Sequence of chain 1.A:
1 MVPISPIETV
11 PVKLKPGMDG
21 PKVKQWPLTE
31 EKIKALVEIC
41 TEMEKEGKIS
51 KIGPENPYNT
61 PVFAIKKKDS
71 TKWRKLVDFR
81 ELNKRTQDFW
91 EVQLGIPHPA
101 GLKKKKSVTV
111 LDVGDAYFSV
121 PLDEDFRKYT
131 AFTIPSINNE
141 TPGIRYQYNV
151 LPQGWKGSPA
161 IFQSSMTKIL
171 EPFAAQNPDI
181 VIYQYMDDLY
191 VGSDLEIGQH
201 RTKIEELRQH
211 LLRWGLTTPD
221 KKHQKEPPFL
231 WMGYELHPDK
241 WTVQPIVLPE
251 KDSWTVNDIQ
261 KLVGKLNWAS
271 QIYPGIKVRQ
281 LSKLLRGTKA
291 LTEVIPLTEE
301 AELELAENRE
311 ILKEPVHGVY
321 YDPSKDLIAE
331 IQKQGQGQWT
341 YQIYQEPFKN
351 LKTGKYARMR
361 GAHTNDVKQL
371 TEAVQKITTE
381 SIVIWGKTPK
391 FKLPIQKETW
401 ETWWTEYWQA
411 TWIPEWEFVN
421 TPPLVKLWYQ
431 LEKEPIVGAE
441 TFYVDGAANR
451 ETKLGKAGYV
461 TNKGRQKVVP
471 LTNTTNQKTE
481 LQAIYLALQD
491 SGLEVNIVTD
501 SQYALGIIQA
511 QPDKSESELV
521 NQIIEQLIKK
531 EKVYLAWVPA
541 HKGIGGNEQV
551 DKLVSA

Binding-site contacts:
Ligand atom C6 contacts residue TRP231 of chain 1.A at 3.9 Å (hydrophobic).
Ligand atom C5 contacts residue TYR190 of chain 1.A at 3.7 Å (hydrophobic).
Ligand atom N3 contacts residue LYS103 of chain 1.A at 2.8 Å (salt-bridge).
Ligand atom C13 contacts residue LYS105 of chain 1.A at 3.7 Å.
Ligand atom C9 contacts residue TYR183 of chain 1.A at 3.8 Å (hydrophobic).
Ligand atom C20 contacts residue GLY192 of chain 1.A at 3.9 Å.
Ligand atom C20 contacts residue TYR190 of chain 1.A at 3.5 Å (hydrophobic).
Ligand atom C19 contacts residue ILE182 of chain 1.A at 3.9 Å (hydrophobic).
Ligand atom O2 contacts residue LYS103 of chain 1.A at 3.0 Å (salt-bridge).
Ligand atom C7 contacts residue LEU236 of chain 1.A at 3.7 Å (hydrophobic).
Ligand atom C8 contacts residue TYR190 of chain 1.A at 3.6 Å (hydrophobic).
Ligand atom C16 contacts residue VAL181 of chain 1.A at 3.7 Å (hydrophobic).
Ligand atom N3 contacts residue LYS105 of chain 1.A at 3.6 Å.
Ligand atom C13 contacts residue VAL108 of chain 1.A at 3.5 Å (hydrophobic).
Ligand atom C1 contacts residue HIS237 of chain 1.A at 3.8 Å.
Ligand atom C8 contacts residue TRP231 of chain 1.A at 3.6 Å (hydrophobic).
Ligand atom C19 contacts residue TYR183 of chain 1.A at 3.6 Å (hydrophobic).
Ligand atom C17 contacts residue VAL181 of chain 1.A at 3.4 Å (hydrophobic).
Ligand atom C10 contacts residue LEU102 of chain 1.A at 3.6 Å (hydrophobic).
Ligand atom O2 contacts residue LEU102 of chain 1.A at 3.9 Å.
Ligand atom C14 contacts residue LYS103 of chain 1.A at 3.6 Å.
Ligand atom N1 contacts residue LYS103 of chain 1.A at 3.8 Å.
Ligand atom C11 contacts residue LEU102 of chain 1.A at 3.8 Å (hydrophobic).
Ligand atom C12 contacts residue LEU236 of chain 1.A at 3.8 Å (hydrophobic).
Ligand atom N4 contacts residue LYS105 of chain 1.A at 4.0 Å.
Ligand atom O1 contacts residue VAL108 of chain 1.A at 3.8 Å.
Ligand atom C1 contacts residue TYR320 of chain 1.A at 3.7 Å (hydrophobic).
Ligand atom C19 contacts residue VAL181 of chain 1.A at 3.7 Å (hydrophobic).
Ligand atom C18 contacts residue TYR183 of chain 1.A at 3.8 Å (hydrophobic).
Ligand atom C14 contacts residue LYS105 of chain 1.A at 3.5 Å.
Ligand atom C13 contacts residue LYS103 of chain 1.A at 3.5 Å.
Ligand atom C15 contacts residue LYS103 of chain 1.A at 3.7 Å.
Ligand atom O1 contacts residue PHE229 of chain 1.A at 3.8 Å.
Ligand atom C2 contacts residue LEU236 of chain 1.A at 4.0 Å (hydrophobic).
Ligand atom N2 contacts residue LEU236 of chain 1.A at 3.8 Å.
Ligand atom C7 contacts residue TYR190 of chain 1.A at 3.7 Å (hydrophobic).
Ligand atom C19 contacts residue TYR190 of chain 1.A at 3.2 Å (hydrophobic).
Ligand atom C3 contacts residue LEU236 of chain 1.A at 4.0 Å (hydrophobic).
Ligand atom C6 contacts residue LEU236 of chain 1.A at 3.7 Å (hydrophobic).
Ligand atom C18 contacts residue VAL181 of chain 1.A at 3.5 Å (hydrophobic).

The small molecule below binds the protein below.
Small molecule (SMILES): CN(CC(=O)N1CCCc2ccccc21)Cc1nc(=O)c2ccccc2[nH]1